A protein and the small-molecule ligand that binds it are described below.
Small molecule (SMILES): O=C(COP(=O)(O)O)[C@H](O)[C@H](O)COP(=O)(O)O

Sequence of chain 1.J:
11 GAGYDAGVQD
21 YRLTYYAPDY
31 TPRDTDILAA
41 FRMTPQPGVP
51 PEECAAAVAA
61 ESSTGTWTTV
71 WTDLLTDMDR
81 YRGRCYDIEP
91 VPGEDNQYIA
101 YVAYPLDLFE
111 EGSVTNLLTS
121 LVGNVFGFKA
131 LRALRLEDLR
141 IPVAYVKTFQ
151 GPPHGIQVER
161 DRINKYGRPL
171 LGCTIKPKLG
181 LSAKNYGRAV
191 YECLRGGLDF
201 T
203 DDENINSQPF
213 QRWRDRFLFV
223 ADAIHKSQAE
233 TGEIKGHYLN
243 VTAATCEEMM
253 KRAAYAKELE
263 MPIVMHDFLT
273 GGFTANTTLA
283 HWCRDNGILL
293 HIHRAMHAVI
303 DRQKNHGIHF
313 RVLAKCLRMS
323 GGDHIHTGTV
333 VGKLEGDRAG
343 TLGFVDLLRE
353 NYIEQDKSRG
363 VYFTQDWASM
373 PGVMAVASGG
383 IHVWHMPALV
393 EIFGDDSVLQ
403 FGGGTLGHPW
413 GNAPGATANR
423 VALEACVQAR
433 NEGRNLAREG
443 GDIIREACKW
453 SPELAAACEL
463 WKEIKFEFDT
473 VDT

Sequence of chain 1.I:
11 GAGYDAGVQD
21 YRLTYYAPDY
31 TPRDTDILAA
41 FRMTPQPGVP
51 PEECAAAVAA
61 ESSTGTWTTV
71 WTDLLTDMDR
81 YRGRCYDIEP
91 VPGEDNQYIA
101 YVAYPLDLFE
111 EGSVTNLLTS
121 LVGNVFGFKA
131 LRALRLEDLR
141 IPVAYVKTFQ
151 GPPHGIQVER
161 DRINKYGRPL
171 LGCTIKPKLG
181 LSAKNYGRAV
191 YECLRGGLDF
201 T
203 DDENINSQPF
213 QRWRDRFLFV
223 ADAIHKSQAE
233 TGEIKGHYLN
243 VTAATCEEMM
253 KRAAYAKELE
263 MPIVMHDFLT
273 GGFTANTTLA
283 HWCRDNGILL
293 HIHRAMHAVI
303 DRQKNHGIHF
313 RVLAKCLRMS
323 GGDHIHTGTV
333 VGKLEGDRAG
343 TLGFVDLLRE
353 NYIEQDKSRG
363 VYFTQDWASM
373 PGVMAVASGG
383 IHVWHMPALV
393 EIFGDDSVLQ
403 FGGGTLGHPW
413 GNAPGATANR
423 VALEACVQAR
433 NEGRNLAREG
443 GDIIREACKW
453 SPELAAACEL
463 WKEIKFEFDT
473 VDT

Binding-site contacts:
Ligand atom O1 contacts residue LYS176 of chain 1.I at 2.9 Å (salt-bridge).
Ligand atom O3 contacts residue GLU205 of chain 1.I at 3.5 Å (salt-bridge).
Ligand atom O3 contacts residue HIS295 of chain 1.I at 2.8 Å (h-bond).
Ligand atom O5P contacts residue LEU336 of chain 1.I at 3.3 Å.
Ligand atom O2 contacts residue LYS176 of chain 1.I at 2.9 Å (salt-bridge).
Ligand atom O2P contacts residue GLY405 of chain 1.I at 3.5 Å (h-bond).
Ligand atom O3P contacts residue LYS335 of chain 1.I at 2.6 Å (salt-bridge).
Ligand atom O3P contacts residue TRP67 of chain 1.J at 3.5 Å.
Ligand atom C3 contacts residue SER380 of chain 1.I at 3.6 Å.
Ligand atom O5P contacts residue HIS299 of chain 1.I at 3.3 Å (h-bond).
Ligand atom O2P contacts residue THR66 of chain 1.J at 3.3 Å (h-bond).
Ligand atom C2 contacts residue MG1 of chain 1.R at 3.4 Å.
Ligand atom C3 contacts residue MG1 of chain 1.R at 3.2 Å.
Ligand atom O2 contacts residue MG1 of chain 1.R at 2.9 Å.
Ligand atom C5 contacts residue SER380 of chain 1.I at 3.2 Å.
Ligand atom O5 contacts residue LEU336 of chain 1.I at 3.1 Å.
Ligand atom O5 contacts residue SER380 of chain 1.I at 3.2 Å (h-bond).
Ligand atom O4 contacts residue LYS335 of chain 1.I at 3.7 Å.
Ligand atom O3 contacts residue MG1 of chain 1.R at 2.0 Å.
Ligand atom O6P contacts residue HIS328 of chain 1.I at 3.7 Å.
Ligand atom P2 contacts residue ARG296 of chain 1.I at 3.8 Å.
Ligand atom O1P contacts residue GLY404 of chain 1.I at 2.9 Å (h-bond).
Ligand atom O4 contacts residue LEU336 of chain 1.I at 3.4 Å.
Ligand atom O5P contacts residue ARG296 of chain 1.I at 3.8 Å.
Ligand atom C2 contacts residue LYS176 of chain 1.I at 3.7 Å.
Ligand atom O6P contacts residue HIS295 of chain 1.I at 3.7 Å.
Ligand atom O1P contacts residue TRP67 of chain 1.J at 3.8 Å.
Ligand atom O3P contacts residue GLY381 of chain 1.I at 3.2 Å.
Ligand atom C1 contacts residue GLY381 of chain 1.I at 3.6 Å.
Ligand atom O1P contacts residue GLY405 of chain 1.I at 3.1 Å (h-bond).
Ligand atom O2P contacts residue TRP67 of chain 1.J at 3.5 Å.
Ligand atom C3 contacts residue HIS295 of chain 1.I at 3.8 Å.
Ligand atom O6P contacts residue ARG296 of chain 1.I at 3.8 Å.
Ligand atom C3 contacts residue KCX202 of chain 1.I at 3.3 Å.
Ligand atom C1 contacts residue SER380 of chain 1.I at 3.4 Å.
Ligand atom O4P contacts residue ARG296 of chain 1.I at 2.9 Å (salt-bridge).
Ligand atom O3P contacts residue GLY382 of chain 1.I at 2.8 Å (h-bond).
Ligand atom O3 contacts residue KCX202 of chain 1.I at 2.5 Å (h-bond).
Ligand atom P1 contacts residue LYS335 of chain 1.I at 3.7 Å.
Ligand atom O2P contacts residue LYS176 of chain 1.I at 3.3 Å.